Sequence of chain 1.B:
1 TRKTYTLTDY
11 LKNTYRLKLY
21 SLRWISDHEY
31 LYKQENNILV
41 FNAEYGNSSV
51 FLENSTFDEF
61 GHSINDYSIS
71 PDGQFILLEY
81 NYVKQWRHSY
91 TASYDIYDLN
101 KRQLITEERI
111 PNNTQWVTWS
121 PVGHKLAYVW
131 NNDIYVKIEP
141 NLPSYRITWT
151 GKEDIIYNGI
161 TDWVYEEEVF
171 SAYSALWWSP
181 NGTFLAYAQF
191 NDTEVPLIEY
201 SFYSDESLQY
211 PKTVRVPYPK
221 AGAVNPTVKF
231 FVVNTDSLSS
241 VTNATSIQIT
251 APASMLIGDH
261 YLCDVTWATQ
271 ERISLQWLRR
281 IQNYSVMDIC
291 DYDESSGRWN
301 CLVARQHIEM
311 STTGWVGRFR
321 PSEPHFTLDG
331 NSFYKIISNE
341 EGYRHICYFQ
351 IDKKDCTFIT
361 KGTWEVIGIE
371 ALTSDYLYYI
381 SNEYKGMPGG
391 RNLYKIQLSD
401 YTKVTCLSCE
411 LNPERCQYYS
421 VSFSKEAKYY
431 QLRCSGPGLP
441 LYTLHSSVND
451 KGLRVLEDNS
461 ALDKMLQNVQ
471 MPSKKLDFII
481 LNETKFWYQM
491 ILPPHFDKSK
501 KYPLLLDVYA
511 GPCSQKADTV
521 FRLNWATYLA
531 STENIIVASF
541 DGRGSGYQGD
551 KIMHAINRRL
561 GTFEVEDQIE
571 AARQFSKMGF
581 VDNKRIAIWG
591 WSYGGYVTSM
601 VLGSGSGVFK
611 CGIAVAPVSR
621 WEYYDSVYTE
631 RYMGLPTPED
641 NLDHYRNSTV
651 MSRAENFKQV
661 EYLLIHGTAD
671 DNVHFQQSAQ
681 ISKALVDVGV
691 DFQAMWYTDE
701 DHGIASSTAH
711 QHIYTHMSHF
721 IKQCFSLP

A small-molecule ligand and the protein it binds are described below.
Small molecule (SMILES): CC(=O)N[C@H]1[C@H](O[C@H]2[C@H](O)[C@@H](NC(C)=O)CO[C@@H]2CO)O[C@H](CO)[C@@H](O)[C@@H]1O

Binding-site contacts:
Ligand atom C7 contacts residue SER49 of chain 1.B at 3.5 Å.
Ligand atom C1 contacts residue ASN42 of chain 1.B at 4.3 Å.
Ligand atom C7 contacts residue ASN47 of chain 1.B at 3.2 Å.
Ligand atom C7 contacts residue SER48 of chain 1.B at 4.1 Å.
Ligand atom N2 contacts residue ASN47 of chain 1.B at 2.9 Å (h-bond).
Ligand atom C2 contacts residue ASN47 of chain 1.B at 2.5 Å.
Ligand atom C1 contacts residue ASN47 of chain 1.B at 1.4 Å.
Ligand atom O7 contacts residue ASN47 of chain 1.B at 3.1 Å (h-bond).
Ligand atom O5 contacts residue ASN47 of chain 1.B at 2.4 Å (h-bond).
Ligand atom C8 contacts residue GLU29 of chain 1.B at 4.0 Å.
Ligand atom C8 contacts residue SER49 of chain 1.B at 3.8 Å.
Ligand atom C3 contacts residue ASN47 of chain 1.B at 3.8 Å.
Ligand atom C5 contacts residue ASN47 of chain 1.B at 3.6 Å.
Ligand atom C8 contacts residue VAL40 of chain 1.B at 3.4 Å (hydrophobic).
Ligand atom O7 contacts residue SER48 of chain 1.B at 3.4 Å (h-bond).
Ligand atom O7 contacts residue SER49 of chain 1.B at 2.7 Å (h-bond).
Ligand atom C8 contacts residue ASN47 of chain 1.B at 4.2 Å.
Ligand atom N2 contacts residue ASN42 of chain 1.B at 4.2 Å.
Ligand atom C4 contacts residue ASN47 of chain 1.B at 4.2 Å.
Ligand atom C8 contacts residue SER48 of chain 1.B at 4.0 Å.